Sequence of chain 1.A:
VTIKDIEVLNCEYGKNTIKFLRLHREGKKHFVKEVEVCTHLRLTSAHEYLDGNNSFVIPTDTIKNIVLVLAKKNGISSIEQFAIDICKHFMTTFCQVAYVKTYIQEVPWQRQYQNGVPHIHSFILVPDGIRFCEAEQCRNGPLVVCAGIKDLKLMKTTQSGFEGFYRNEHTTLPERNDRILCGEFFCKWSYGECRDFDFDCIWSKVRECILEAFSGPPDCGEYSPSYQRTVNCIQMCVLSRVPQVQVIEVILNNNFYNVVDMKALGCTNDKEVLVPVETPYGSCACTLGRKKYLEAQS

A protein and the small-molecule ligand that binds it are described below.
Small molecule (SMILES): O=c1[nH]c(=O)c2nn[nH]c2[nH]1

Binding-site contacts:
Ligand atom O2 contacts residue TYR253 of chain 1.A at 2.9 Å (h-bond).
Ligand atom N8 contacts residue OXY1 of chain 1.N at 4.0 Å.
Ligand atom O6 contacts residue THR86 of chain 1.B at 4.0 Å.
Ligand atom N8 contacts residue PHE188 of chain 1.A at 3.9 Å.
Ligand atom C5 contacts residue OXY1 of chain 1.N at 3.4 Å.
Ligand atom C4 contacts residue OXY1 of chain 1.N at 3.8 Å.
Ligand atom O2 contacts residue GLN254 of chain 1.A at 3.7 Å.
Ligand atom N8 contacts residue THR86 of chain 1.B at 3.4 Å (h-bond).
Ligand atom C5 contacts residue THR86 of chain 1.B at 4.0 Å.
Ligand atom C6 contacts residue PHE188 of chain 1.A at 3.6 Å (hydrophobic).
Ligand atom O2 contacts residue ARG205 of chain 1.A at 2.9 Å (salt-bridge).
Ligand atom N7 contacts residue PHE188 of chain 1.A at 3.9 Å.
Ligand atom N8 contacts residue LEU199 of chain 1.A at 3.7 Å.
Ligand atom N1 contacts residue GLN254 of chain 1.A at 2.9 Å (h-bond).
Ligand atom C6 contacts residue GLN254 of chain 1.A at 3.6 Å.
Ligand atom O6 contacts residue GLN254 of chain 1.A at 2.8 Å (h-bond).
Ligand atom C6 contacts residue OXY1 of chain 1.N at 3.7 Å.
Ligand atom N3 contacts residue PHE188 of chain 1.A at 3.2 Å.
Ligand atom N7 contacts residue PRO85 of chain 1.B at 3.4 Å.
Ligand atom N9 contacts residue OXY1 of chain 1.N at 4.0 Å.
Ligand atom N1 contacts residue PHE188 of chain 1.A at 3.5 Å.
Ligand atom N7 contacts residue OXY1 of chain 1.N at 3.6 Å (h-bond).
Ligand atom N3 contacts residue TYR253 of chain 1.A at 3.6 Å.
Ligand atom C2 contacts residue ARG205 of chain 1.A at 3.8 Å.
Ligand atom N7 contacts residue THR86 of chain 1.B at 2.7 Å (h-bond).
Ligand atom C2 contacts residue TYR253 of chain 1.A at 3.2 Å (hydrophobic).
Ligand atom C5 contacts residue PHE188 of chain 1.A at 3.5 Å (hydrophobic).
Ligand atom N8 contacts residue PRO85 of chain 1.B at 3.8 Å.
Ligand atom N9 contacts residue PHE188 of chain 1.A at 3.5 Å.
Ligand atom N9 contacts residue LEU199 of chain 1.A at 3.6 Å.
Ligand atom O6 contacts residue VAL83 of chain 1.B at 3.7 Å.
Ligand atom C4 contacts residue PHE188 of chain 1.A at 3.3 Å (hydrophobic).
Ligand atom O2 contacts residue SER252 of chain 1.A at 3.4 Å.
Ligand atom O6 contacts residue TYR39 of chain 1.B at 3.6 Å.
Ligand atom N3 contacts residue ARG205 of chain 1.A at 3.2 Å (salt-bridge).
Ligand atom O2 contacts residue PHE188 of chain 1.A at 3.5 Å.
Ligand atom N1 contacts residue TYR253 of chain 1.A at 3.7 Å.
Ligand atom C2 contacts residue PHE188 of chain 1.A at 3.4 Å (hydrophobic).
Ligand atom N8 contacts residue ASP87 of chain 1.B at 3.9 Å.
Ligand atom C2 contacts residue GLN254 of chain 1.A at 3.7 Å.

Sequence of chain 1.B:
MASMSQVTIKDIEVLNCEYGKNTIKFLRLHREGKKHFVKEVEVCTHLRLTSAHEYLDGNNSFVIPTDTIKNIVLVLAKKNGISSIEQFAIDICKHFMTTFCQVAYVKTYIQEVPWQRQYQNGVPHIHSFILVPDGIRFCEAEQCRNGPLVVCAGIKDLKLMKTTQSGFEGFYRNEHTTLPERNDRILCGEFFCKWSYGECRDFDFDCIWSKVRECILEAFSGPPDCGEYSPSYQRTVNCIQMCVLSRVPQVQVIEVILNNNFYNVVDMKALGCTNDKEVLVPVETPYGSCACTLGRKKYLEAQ